Binding-site contacts:
Ligand atom O5 contacts residue ASN70 of chain 1.B at 2.4 Å (h-bond).
Ligand atom C5 contacts residue SER72 of chain 1.B at 3.7 Å.
Ligand atom O5 contacts residue SER72 of chain 1.B at 3.6 Å.
Ligand atom O6 contacts residue SER72 of chain 1.B at 4.2 Å.
Ligand atom O7 contacts residue ASN70 of chain 1.B at 4.2 Å.
Ligand atom C4 contacts residue ASN70 of chain 1.B at 4.2 Å.
Ligand atom C1 contacts residue SER72 of chain 1.B at 3.9 Å.
Ligand atom O6 contacts residue GLU73 of chain 1.B at 3.7 Å.
Ligand atom C2 contacts residue GLU73 of chain 1.B at 4.3 Å.
Ligand atom C3 contacts residue ASN70 of chain 1.B at 3.8 Å.
Ligand atom O6 contacts residue ASN70 of chain 1.B at 4.5 Å.
Ligand atom C1 contacts residue GLU73 of chain 1.B at 3.9 Å.
Ligand atom O5 contacts residue GLU73 of chain 1.B at 3.7 Å.
Ligand atom N2 contacts residue ASN70 of chain 1.B at 2.9 Å (h-bond).
Ligand atom C6 contacts residue SER72 of chain 1.B at 4.1 Å.
Ligand atom C1 contacts residue ASN70 of chain 1.B at 1.4 Å.
Ligand atom C5 contacts residue ASN70 of chain 1.B at 3.7 Å.
Ligand atom C7 contacts residue ASN70 of chain 1.B at 3.8 Å.
Ligand atom C2 contacts residue ASN70 of chain 1.B at 2.4 Å.

Sequence of chain 1.B:
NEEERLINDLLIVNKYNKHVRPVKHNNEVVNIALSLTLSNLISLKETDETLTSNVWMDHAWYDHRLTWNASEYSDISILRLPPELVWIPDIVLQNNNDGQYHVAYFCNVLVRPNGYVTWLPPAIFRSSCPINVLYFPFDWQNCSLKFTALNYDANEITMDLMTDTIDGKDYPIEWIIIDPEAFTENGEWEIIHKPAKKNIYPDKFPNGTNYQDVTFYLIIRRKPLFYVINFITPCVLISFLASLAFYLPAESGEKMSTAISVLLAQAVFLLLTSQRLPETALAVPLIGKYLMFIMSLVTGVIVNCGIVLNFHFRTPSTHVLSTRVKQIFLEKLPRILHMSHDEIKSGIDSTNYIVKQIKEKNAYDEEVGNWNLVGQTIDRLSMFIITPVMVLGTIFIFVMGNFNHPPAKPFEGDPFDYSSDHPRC

This protein binds this small molecule.
Small molecule (SMILES): CC(=O)N[C@@H]1[C@@H](O)[C@H](O)[C@@H](CO)O[C@H]1O